Binding-site contacts:
Ligand atom C5 contacts residue LYS351 of chain 1.C at 4.3 Å.
Ligand atom C6 contacts residue MAN4 of chain 1.J at 3.5 Å.
Ligand atom C2 contacts residue LYS351 of chain 1.C at 3.8 Å.
Ligand atom O6 contacts residue LYS351 of chain 1.C at 4.4 Å.
Ligand atom C2 contacts residue ASN282 of chain 1.C at 2.5 Å.
Ligand atom O5 contacts residue MAN4 of chain 1.J at 4.3 Å.
Ligand atom C4 contacts residue LYS351 of chain 1.C at 3.9 Å.
Ligand atom C5 contacts residue ASN282 of chain 1.C at 3.7 Å.
Ligand atom C1 contacts residue LYS351 of chain 1.C at 4.3 Å.
Ligand atom O6 contacts residue MAN4 of chain 1.J at 2.6 Å (h-bond).
Ligand atom N2 contacts residue ASN282 of chain 1.C at 2.7 Å (h-bond).
Ligand atom C3 contacts residue ASN282 of chain 1.C at 3.8 Å.
Ligand atom C8 contacts residue ASN282 of chain 1.C at 3.6 Å.
Ligand atom C4 contacts residue ASN282 of chain 1.C at 4.3 Å.
Ligand atom C5 contacts residue MAN4 of chain 1.J at 4.2 Å.
Ligand atom C7 contacts residue ASN282 of chain 1.C at 3.4 Å.
Ligand atom O7 contacts residue ASN282 of chain 1.C at 4.3 Å.
Ligand atom C1 contacts residue ASN282 of chain 1.C at 1.4 Å.
Ligand atom O3 contacts residue LYS351 of chain 1.C at 3.5 Å (salt-bridge).
Ligand atom C6 contacts residue LYS351 of chain 1.C at 4.4 Å.
Ligand atom C3 contacts residue LYS351 of chain 1.C at 4.1 Å.
Ligand atom O6 contacts residue GLY350 of chain 1.C at 4.1 Å.
Ligand atom O5 contacts residue ASN282 of chain 1.C at 2.5 Å (h-bond).
Ligand atom N2 contacts residue LYS351 of chain 1.C at 4.2 Å.
Ligand atom O5 contacts residue LYS351 of chain 1.C at 3.9 Å.

This protein binds this small molecule.
Small molecule (SMILES): CC(=O)N[C@@H]1[C@@H](O)[C@H](O)[C@@H](CO)O[C@H]1O

Sequence of chain 1.C:
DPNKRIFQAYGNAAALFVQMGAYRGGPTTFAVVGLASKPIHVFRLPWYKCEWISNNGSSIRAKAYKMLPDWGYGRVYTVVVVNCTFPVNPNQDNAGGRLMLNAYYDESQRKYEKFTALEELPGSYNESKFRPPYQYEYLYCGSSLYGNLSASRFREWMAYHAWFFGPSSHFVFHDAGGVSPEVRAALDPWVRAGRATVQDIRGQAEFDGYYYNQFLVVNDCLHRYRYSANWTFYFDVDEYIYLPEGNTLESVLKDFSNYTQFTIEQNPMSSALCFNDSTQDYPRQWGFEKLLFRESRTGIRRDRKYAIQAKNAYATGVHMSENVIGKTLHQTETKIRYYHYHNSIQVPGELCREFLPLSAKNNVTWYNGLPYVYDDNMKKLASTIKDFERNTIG